Binding-site contacts:
Ligand atom O5 contacts residue ASN165 of chain 1.B at 2.4 Å (h-bond).
Ligand atom C2 contacts residue ASN165 of chain 1.B at 2.5 Å.
Ligand atom N2 contacts residue ASN165 of chain 1.B at 2.9 Å (h-bond).
Ligand atom C3 contacts residue ASN165 of chain 1.B at 3.8 Å.
Ligand atom C1 contacts residue ASN165 of chain 1.B at 1.4 Å.
Ligand atom C5 contacts residue ASN165 of chain 1.B at 3.7 Å.
Ligand atom O7 contacts residue ASN165 of chain 1.B at 4.4 Å.
Ligand atom C7 contacts residue ASN165 of chain 1.B at 3.9 Å.
Ligand atom C4 contacts residue ASN165 of chain 1.B at 4.2 Å.

This small molecule binds to this protein.
Small molecule (SMILES): CC(=O)N[C@@H]1[C@@H](O)[C@H](O)[C@@H](CO)O[C@H]1O

Sequence of chain 1.B:
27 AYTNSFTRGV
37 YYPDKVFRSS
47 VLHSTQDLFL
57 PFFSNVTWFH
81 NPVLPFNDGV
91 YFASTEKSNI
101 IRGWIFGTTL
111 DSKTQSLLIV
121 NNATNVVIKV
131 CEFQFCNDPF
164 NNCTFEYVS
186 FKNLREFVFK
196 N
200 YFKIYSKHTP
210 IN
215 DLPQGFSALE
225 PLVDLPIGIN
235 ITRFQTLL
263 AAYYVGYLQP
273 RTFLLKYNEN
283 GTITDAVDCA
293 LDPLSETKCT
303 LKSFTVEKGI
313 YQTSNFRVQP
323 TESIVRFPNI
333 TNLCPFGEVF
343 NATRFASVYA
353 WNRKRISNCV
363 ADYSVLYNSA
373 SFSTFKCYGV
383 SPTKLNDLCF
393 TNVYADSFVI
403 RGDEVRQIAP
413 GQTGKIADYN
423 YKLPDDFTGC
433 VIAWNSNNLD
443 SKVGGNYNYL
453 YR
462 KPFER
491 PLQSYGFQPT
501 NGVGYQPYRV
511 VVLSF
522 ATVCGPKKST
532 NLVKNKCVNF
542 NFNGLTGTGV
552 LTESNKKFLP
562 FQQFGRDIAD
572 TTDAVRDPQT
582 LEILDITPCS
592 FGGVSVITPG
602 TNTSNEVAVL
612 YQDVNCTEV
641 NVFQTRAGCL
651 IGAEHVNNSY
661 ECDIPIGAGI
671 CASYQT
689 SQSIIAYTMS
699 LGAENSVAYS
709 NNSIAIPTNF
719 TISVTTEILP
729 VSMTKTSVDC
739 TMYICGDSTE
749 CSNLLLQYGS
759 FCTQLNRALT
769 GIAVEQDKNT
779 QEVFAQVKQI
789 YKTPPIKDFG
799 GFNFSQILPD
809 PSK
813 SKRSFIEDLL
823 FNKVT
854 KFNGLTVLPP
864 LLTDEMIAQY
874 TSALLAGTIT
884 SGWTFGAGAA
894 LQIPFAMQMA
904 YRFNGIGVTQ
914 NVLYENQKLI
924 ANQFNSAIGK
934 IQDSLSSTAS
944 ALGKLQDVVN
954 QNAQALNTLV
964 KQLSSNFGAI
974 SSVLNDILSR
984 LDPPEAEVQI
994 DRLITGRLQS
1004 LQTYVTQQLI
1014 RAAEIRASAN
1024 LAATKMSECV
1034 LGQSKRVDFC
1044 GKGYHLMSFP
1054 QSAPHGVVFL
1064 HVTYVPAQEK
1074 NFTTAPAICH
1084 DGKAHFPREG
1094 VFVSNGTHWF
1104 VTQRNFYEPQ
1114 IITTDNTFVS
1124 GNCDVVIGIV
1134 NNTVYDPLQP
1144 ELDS